Sequence of chain 1.B:
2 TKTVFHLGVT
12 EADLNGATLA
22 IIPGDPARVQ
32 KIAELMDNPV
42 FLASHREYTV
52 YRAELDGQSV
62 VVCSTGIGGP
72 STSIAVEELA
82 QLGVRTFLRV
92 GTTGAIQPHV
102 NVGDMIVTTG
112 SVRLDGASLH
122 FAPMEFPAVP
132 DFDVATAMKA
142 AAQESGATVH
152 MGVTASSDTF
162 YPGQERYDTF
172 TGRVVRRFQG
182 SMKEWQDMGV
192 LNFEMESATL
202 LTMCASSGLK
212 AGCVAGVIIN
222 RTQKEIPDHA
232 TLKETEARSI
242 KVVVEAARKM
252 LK

Sequence of chain 1.A:
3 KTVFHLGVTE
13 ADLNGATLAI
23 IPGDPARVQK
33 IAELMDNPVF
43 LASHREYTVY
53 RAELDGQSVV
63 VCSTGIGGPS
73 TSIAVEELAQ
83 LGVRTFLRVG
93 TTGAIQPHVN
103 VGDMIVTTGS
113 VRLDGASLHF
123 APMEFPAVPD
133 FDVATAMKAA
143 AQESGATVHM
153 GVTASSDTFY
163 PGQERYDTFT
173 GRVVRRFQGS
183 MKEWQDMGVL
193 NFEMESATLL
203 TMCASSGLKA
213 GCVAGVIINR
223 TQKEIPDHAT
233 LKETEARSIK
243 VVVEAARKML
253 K

This small molecule binds to this protein.
Small molecule (SMILES): O=c1ccn2c(n1)O[C@@H]1[C@H](O)[C@@H](CO)O[C@H]12

Binding-site contacts:
Ligand atom C2' contacts residue MET196 of chain 1.A at 4.0 Å (hydrophobic).
Ligand atom O4' contacts residue ARG47 of chain 1.B at 3.5 Å (salt-bridge).
Ligand atom O3' contacts residue ILE68 of chain 1.A at 3.6 Å.
Ligand atom O4 contacts residue GLY95 of chain 1.A at 3.8 Å.
Ligand atom C4 contacts residue PHE194 of chain 1.A at 3.7 Å (hydrophobic).
Ligand atom O2 contacts residue GLU197 of chain 1.A at 4.0 Å.
Ligand atom O4' contacts residue THR93 of chain 1.A at 3.6 Å (h-bond).
Ligand atom C3' contacts residue GLU197 of chain 1.A at 3.4 Å.
Ligand atom O3' contacts residue ARG90 of chain 1.A at 4.2 Å.
Ligand atom C6 contacts residue THR94 of chain 1.A at 4.0 Å.
Ligand atom C2 contacts residue THR93 of chain 1.A at 4.1 Å.
Ligand atom O5' contacts residue HIS7 of chain 1.B at 2.7 Å (h-bond).
Ligand atom C4 contacts residue GLY95 of chain 1.A at 4.0 Å.
Ligand atom C4 contacts residue PHE161 of chain 1.A at 4.0 Å (hydrophobic).
Ligand atom N3 contacts residue PHE194 of chain 1.A at 3.7 Å.
Ligand atom O4 contacts residue GLN165 of chain 1.A at 2.9 Å (h-bond).
Ligand atom C5 contacts residue THR94 of chain 1.A at 3.9 Å.
Ligand atom C5' contacts residue HIS7 of chain 1.B at 3.5 Å.
Ligand atom C6 contacts residue THR93 of chain 1.A at 3.4 Å.
Ligand atom O2 contacts residue MET196 of chain 1.A at 3.4 Å.
Ligand atom C3' contacts residue ILE68 of chain 1.A at 4.1 Å (hydrophobic).
Ligand atom O5' contacts residue PHE161 of chain 1.A at 3.6 Å.
Ligand atom C3' contacts residue MET196 of chain 1.A at 4.0 Å (hydrophobic).
Ligand atom C4 contacts residue GLN165 of chain 1.A at 3.9 Å.
Ligand atom O4 contacts residue PHE161 of chain 1.A at 4.1 Å.
Ligand atom N3 contacts residue GLU195 of chain 1.A at 3.6 Å.
Ligand atom N3 contacts residue GLN165 of chain 1.A at 3.3 Å (h-bond).
Ligand atom C5' contacts residue MET196 of chain 1.A at 4.1 Å (hydrophobic).
Ligand atom C5 contacts residue GLY95 of chain 1.A at 3.6 Å.
Ligand atom C4' contacts residue ARG47 of chain 1.B at 3.9 Å.
Ligand atom C5' contacts residue PHE161 of chain 1.A at 3.7 Å (hydrophobic).
Ligand atom O4 contacts residue PHE194 of chain 1.A at 3.6 Å.
Ligand atom O2 contacts residue GLU195 of chain 1.A at 3.5 Å.
Ligand atom N3 contacts residue PHE161 of chain 1.A at 4.2 Å.
Ligand atom C2 contacts residue GLU195 of chain 1.A at 3.7 Å.
Ligand atom O3' contacts residue ARG47 of chain 1.B at 4.2 Å.
Ligand atom C2' contacts residue GLU197 of chain 1.A at 3.4 Å.
Ligand atom O3' contacts residue GLU197 of chain 1.A at 2.6 Å (salt-bridge).
Ligand atom N1 contacts residue THR93 of chain 1.A at 3.4 Å (h-bond).
Ligand atom C1' contacts residue THR93 of chain 1.A at 3.4 Å.